This small molecule binds to this protein.
Small molecule (SMILES): CC(=O)N[C@@H]1[C@@H](O)[C@H](O)[C@@H](CO)O[C@H]1O

Sequence of chain 1.O:
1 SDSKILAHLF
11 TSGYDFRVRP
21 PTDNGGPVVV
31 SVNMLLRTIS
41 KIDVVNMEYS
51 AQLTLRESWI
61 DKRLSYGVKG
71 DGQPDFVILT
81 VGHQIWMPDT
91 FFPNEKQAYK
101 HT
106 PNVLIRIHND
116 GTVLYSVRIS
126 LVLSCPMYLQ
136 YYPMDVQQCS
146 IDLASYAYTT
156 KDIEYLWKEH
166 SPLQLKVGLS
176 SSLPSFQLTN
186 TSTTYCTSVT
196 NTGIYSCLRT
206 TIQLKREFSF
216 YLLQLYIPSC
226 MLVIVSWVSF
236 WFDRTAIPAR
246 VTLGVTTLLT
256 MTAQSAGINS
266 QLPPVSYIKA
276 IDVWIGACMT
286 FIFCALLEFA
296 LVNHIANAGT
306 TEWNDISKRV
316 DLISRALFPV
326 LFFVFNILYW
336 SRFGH

Binding-site contacts:
Ligand atom N2 contacts residue THR186 of chain 1.O at 4.1 Å.
Ligand atom C8 contacts residue THR186 of chain 1.O at 4.4 Å.
Ligand atom C7 contacts residue THR186 of chain 1.O at 4.5 Å.
Ligand atom O7 contacts residue ASN185 of chain 1.O at 3.7 Å.
Ligand atom C8 contacts residue ASN185 of chain 1.O at 4.4 Å.
Ligand atom C2 contacts residue ASN185 of chain 1.O at 2.6 Å.
Ligand atom C5 contacts residue ASN185 of chain 1.O at 3.6 Å.
Ligand atom C7 contacts residue ASN185 of chain 1.O at 3.3 Å.
Ligand atom O5 contacts residue ASN185 of chain 1.O at 2.4 Å (h-bond).
Ligand atom N2 contacts residue ASN185 of chain 1.O at 2.5 Å (h-bond).
Ligand atom C1 contacts residue ASN185 of chain 1.O at 1.5 Å.
Ligand atom C3 contacts residue ASN185 of chain 1.O at 3.9 Å.
Ligand atom C4 contacts residue ASN185 of chain 1.O at 4.3 Å.